A protein and the small-molecule ligand that binds it are described below.
Small molecule (SMILES): C[Si](C)(C)C(CC(=O)O)C(=O)O

Sequence of chain 1.B:
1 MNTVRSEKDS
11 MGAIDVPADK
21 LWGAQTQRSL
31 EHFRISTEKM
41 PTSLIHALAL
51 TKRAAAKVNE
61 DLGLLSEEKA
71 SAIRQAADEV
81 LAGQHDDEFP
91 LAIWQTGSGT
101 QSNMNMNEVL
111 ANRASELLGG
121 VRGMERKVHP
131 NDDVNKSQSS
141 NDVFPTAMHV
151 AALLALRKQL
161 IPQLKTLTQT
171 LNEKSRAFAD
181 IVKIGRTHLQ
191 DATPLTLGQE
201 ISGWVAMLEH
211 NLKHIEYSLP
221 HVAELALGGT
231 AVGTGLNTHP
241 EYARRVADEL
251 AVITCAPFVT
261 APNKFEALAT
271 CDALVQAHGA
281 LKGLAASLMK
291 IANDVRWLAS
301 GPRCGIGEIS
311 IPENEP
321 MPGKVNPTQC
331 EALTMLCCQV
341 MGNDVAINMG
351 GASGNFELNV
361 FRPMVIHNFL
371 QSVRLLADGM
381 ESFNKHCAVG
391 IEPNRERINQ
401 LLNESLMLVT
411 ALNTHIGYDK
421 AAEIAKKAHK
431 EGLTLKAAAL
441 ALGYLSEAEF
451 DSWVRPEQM

Binding-site contacts:
Ligand atom O2 contacts residue HIS129 of chain 1.B at 3.5 Å.
Ligand atom C4 contacts residue PRO130 of chain 1.B at 3.9 Å (hydrophobic).
Ligand atom C4 contacts residue HIS129 of chain 1.B at 3.5 Å.
Ligand atom C1 contacts residue PRO130 of chain 1.B at 4.1 Å (hydrophobic).
Ligand atom O4 contacts residue ARG126 of chain 1.B at 2.8 Å (salt-bridge).
Ligand atom O1 contacts residue HIS129 of chain 1.B at 4.0 Å.
Ligand atom O4 contacts residue HIS129 of chain 1.B at 2.8 Å (h-bond).
Ligand atom C6 contacts residue MET124 of chain 1.B at 3.9 Å (hydrophobic).
Ligand atom C1 contacts residue ASN131 of chain 1.B at 4.2 Å.
Ligand atom SI contacts residue HIS129 of chain 1.B at 4.0 Å.
Ligand atom O3 contacts residue MET124 of chain 1.B at 3.9 Å.
Ligand atom C7 contacts residue HIS129 of chain 1.B at 4.2 Å.
Ligand atom O3 contacts residue ARG126 of chain 1.B at 2.8 Å (salt-bridge).
Ligand atom C5 contacts residue MET124 of chain 1.B at 4.0 Å (hydrophobic).
Ligand atom O1 contacts residue ASN131 of chain 1.B at 3.7 Å.
Ligand atom O2 contacts residue ASN131 of chain 1.B at 4.0 Å.
Ligand atom C1 contacts residue HIS129 of chain 1.B at 3.6 Å.
Ligand atom O4 contacts residue PRO130 of chain 1.B at 3.5 Å.
Ligand atom C1 contacts residue ASP132 of chain 1.B at 4.2 Å.
Ligand atom O3 contacts residue PRO130 of chain 1.B at 4.0 Å.
Ligand atom C4 contacts residue ARG126 of chain 1.B at 3.4 Å.
Ligand atom C2 contacts residue HIS129 of chain 1.B at 3.4 Å.
Ligand atom O1 contacts residue PRO130 of chain 1.B at 3.3 Å.
Ligand atom C6 contacts residue HIS129 of chain 1.B at 3.9 Å.
Ligand atom SI contacts residue MET124 of chain 1.B at 4.5 Å.
Ligand atom O2 contacts residue ASP132 of chain 1.B at 3.1 Å (salt-bridge).
Ligand atom C3 contacts residue HIS129 of chain 1.B at 3.3 Å.
Ligand atom C4 contacts residue MET124 of chain 1.B at 4.2 Å (hydrophobic).